Sequence of chain 1.A:
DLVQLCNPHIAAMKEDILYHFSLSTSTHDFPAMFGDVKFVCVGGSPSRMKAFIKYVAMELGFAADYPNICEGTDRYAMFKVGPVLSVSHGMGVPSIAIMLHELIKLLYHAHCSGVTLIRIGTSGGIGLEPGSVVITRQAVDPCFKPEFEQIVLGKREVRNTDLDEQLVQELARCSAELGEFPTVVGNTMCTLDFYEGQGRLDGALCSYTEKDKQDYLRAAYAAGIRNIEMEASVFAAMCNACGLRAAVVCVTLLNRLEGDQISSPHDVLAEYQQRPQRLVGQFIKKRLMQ

Binding-site contacts:
Ligand atom C4 contacts residue GLN216 of chain 1.A at 3.9 Å.
Ligand atom C2 contacts residue ILE246 of chain 1.A at 3.6 Å (hydrophobic).
Ligand atom C5 contacts residue SER141 of chain 1.A at 3.3 Å.
Ligand atom C5 contacts residue PHE212 of chain 1.A at 3.9 Å (hydrophobic).
Ligand atom N3 contacts residue GLY142 of chain 1.A at 3.6 Å.
Ligand atom C6 contacts residue THR140 of chain 1.A at 3.8 Å.
Ligand atom N1 contacts residue R2B1 of chain 1.F at 2.8 Å (h-bond).
Ligand atom N3 contacts residue PHE212 of chain 1.A at 3.6 Å.
Ligand atom O2 contacts residue GLU247 of chain 1.A at 3.2 Å.
Ligand atom N1 contacts residue PHE212 of chain 1.A at 4.0 Å.
Ligand atom C2 contacts residue GLN216 of chain 1.A at 3.9 Å.
Ligand atom O4 contacts residue LEU272 of chain 1.A at 3.7 Å.
Ligand atom C2 contacts residue GLU247 of chain 1.A at 4.0 Å.
Ligand atom O4 contacts residue SER141 of chain 1.A at 4.0 Å.
Ligand atom N3 contacts residue SER141 of chain 1.A at 4.0 Å.
Ligand atom O4 contacts residue GLN216 of chain 1.A at 3.9 Å.
Ligand atom C4 contacts residue SER141 of chain 1.A at 3.6 Å.
Ligand atom O2 contacts residue ILE246 of chain 1.A at 3.8 Å.
Ligand atom O2 contacts residue R2B1 of chain 1.F at 3.6 Å.
Ligand atom O2 contacts residue GLN216 of chain 1.A at 3.2 Å (h-bond).
Ligand atom N3 contacts residue GLN216 of chain 1.A at 3.0 Å (h-bond).
Ligand atom C6 contacts residue R2B1 of chain 1.F at 3.4 Å.
Ligand atom C4 contacts residue PHE212 of chain 1.A at 3.6 Å (hydrophobic).
Ligand atom N1 contacts residue SER141 of chain 1.A at 3.6 Å.
Ligand atom O2 contacts residue PHE212 of chain 1.A at 4.1 Å.
Ligand atom O4 contacts residue GLY142 of chain 1.A at 3.4 Å.
Ligand atom C5 contacts residue GLY142 of chain 1.A at 3.6 Å.
Ligand atom C2 contacts residue PHE212 of chain 1.A at 3.7 Å (hydrophobic).
Ligand atom C4 contacts residue GLY142 of chain 1.A at 3.2 Å.
Ligand atom N3 contacts residue ILE246 of chain 1.A at 3.5 Å (h-bond).
Ligand atom C4 contacts residue ILE246 of chain 1.A at 4.2 Å (hydrophobic).
Ligand atom C6 contacts residue SER141 of chain 1.A at 3.5 Å.
Ligand atom C2 contacts residue SER141 of chain 1.A at 4.0 Å.
Ligand atom O4 contacts residue ARG218 of chain 1.A at 2.9 Å (salt-bridge).
Ligand atom N1 contacts residue THR140 of chain 1.A at 3.8 Å.
Ligand atom O2 contacts residue MET248 of chain 1.A at 3.4 Å.
Ligand atom C6 contacts residue PHE212 of chain 1.A at 4.0 Å (hydrophobic).
Ligand atom N3 contacts residue ARG218 of chain 1.A at 4.2 Å.
Ligand atom C4 contacts residue ARG218 of chain 1.A at 3.9 Å.
Ligand atom C2 contacts residue R2B1 of chain 1.F at 3.8 Å.

A small-molecule ligand and the protein it binds are described below.
Small molecule (SMILES): O=c1cc[nH]c(=O)[nH]1